Binding-site contacts:
Ligand atom O6 contacts residue SER266 of chain 1.M at 4.5 Å.
Ligand atom C1 contacts residue LYS268 of chain 1.M at 4.0 Å.
Ligand atom O10 contacts residue TRP45 of chain 1.M at 3.5 Å (h-bond).
Ligand atom O8 contacts residue LYS268 of chain 1.M at 2.9 Å (salt-bridge).
Ligand atom C10 contacts residue ASP51 of chain 1.M at 3.8 Å.
Ligand atom O1A contacts residue SER266 of chain 1.M at 2.7 Å (h-bond).
Ligand atom C11 contacts residue ASP51 of chain 1.M at 3.7 Å.
Ligand atom C1 contacts residue SER266 of chain 1.M at 3.6 Å.
Ligand atom C6 contacts residue ASP51 of chain 1.M at 4.0 Å.
Ligand atom C4 contacts residue LYS264 of chain 1.M at 3.7 Å.
Ligand atom C10 contacts residue LYS264 of chain 1.M at 4.2 Å.
Ligand atom O1B contacts residue SER266 of chain 1.M at 3.7 Å.
Ligand atom C3 contacts residue ASP114 of chain 1.M at 3.9 Å.
Ligand atom O9 contacts residue LYS268 of chain 1.M at 4.3 Å.
Ligand atom O4 contacts residue LYS264 of chain 1.M at 3.0 Å (salt-bridge).
Ligand atom O4 contacts residue TRP45 of chain 1.M at 3.4 Å.
Ligand atom O1B contacts residue LYS268 of chain 1.M at 3.4 Å (salt-bridge).
Ligand atom N5 contacts residue LYS264 of chain 1.M at 3.7 Å.
Ligand atom C11 contacts residue TRP45 of chain 1.M at 4.3 Å (hydrophobic).
Ligand atom C11 contacts residue LYS264 of chain 1.M at 4.2 Å.
Ligand atom C5 contacts residue ASP51 of chain 1.M at 3.8 Å.
Ligand atom C5 contacts residue LYS264 of chain 1.M at 4.4 Å.
Ligand atom C11 contacts residue TYR50 of chain 1.M at 3.8 Å (hydrophobic).
Ligand atom O1A contacts residue LYS264 of chain 1.M at 4.5 Å.
Ligand atom C10 contacts residue TRP45 of chain 1.M at 4.0 Å (hydrophobic).
Ligand atom C8 contacts residue LYS268 of chain 1.M at 4.3 Å.
Ligand atom N5 contacts residue ASP51 of chain 1.M at 3.0 Å (salt-bridge).
Ligand atom O1A contacts residue LYS268 of chain 1.M at 3.7 Å.
Ligand atom C4 contacts residue ASP51 of chain 1.M at 4.1 Å.

Sequence of chain 1.M:
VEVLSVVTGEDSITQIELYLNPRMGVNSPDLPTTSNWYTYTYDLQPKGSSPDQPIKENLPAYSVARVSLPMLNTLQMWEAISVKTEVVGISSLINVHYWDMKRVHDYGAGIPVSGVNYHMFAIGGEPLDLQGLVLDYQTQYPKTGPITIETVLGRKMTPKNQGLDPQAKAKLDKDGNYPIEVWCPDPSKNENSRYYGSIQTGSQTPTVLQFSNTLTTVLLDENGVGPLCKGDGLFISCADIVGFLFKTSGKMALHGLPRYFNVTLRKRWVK

This small molecule binds to this protein.
Small molecule (SMILES): CC(=O)N[C@H]1[C@H]([C@H](O)[C@H](O)CO)O[C@@](O[C@@H]2[C@@H](O)[C@H](O)O[C@H](CO)[C@@H]2O)(C(=O)O)C[C@@H]1O